Binding-site contacts:
Ligand atom C5 contacts residue ASN265 of chain 1.A at 3.6 Å.
Ligand atom O5 contacts residue ASN265 of chain 1.A at 2.3 Å (h-bond).
Ligand atom C8 contacts residue GLN263 of chain 1.A at 4.2 Å.
Ligand atom O7 contacts residue ASN265 of chain 1.A at 4.3 Å.
Ligand atom C6 contacts residue ARG412 of chain 1.A at 4.3 Å.
Ligand atom O5 contacts residue VAL414 of chain 1.A at 4.3 Å.
Ligand atom N2 contacts residue ASN265 of chain 1.A at 2.9 Å (h-bond).
Ligand atom C2 contacts residue ASN265 of chain 1.A at 2.4 Å.
Ligand atom C7 contacts residue ASN265 of chain 1.A at 3.8 Å.
Ligand atom C4 contacts residue ASN265 of chain 1.A at 4.2 Å.
Ligand atom O6 contacts residue ARG412 of chain 1.A at 2.9 Å (salt-bridge).
Ligand atom C8 contacts residue SER303 of chain 1.A at 3.7 Å.
Ligand atom C8 contacts residue VAL302 of chain 1.A at 4.2 Å (hydrophobic).
Ligand atom O5 contacts residue ARG412 of chain 1.A at 3.9 Å.
Ligand atom C3 contacts residue ASN265 of chain 1.A at 3.7 Å.
Ligand atom C1 contacts residue ASN265 of chain 1.A at 1.4 Å.
Ligand atom C1 contacts residue VAL414 of chain 1.A at 4.3 Å (hydrophobic).
Ligand atom O6 contacts residue ASN265 of chain 1.A at 4.3 Å.

Sequence of chain 1.A:
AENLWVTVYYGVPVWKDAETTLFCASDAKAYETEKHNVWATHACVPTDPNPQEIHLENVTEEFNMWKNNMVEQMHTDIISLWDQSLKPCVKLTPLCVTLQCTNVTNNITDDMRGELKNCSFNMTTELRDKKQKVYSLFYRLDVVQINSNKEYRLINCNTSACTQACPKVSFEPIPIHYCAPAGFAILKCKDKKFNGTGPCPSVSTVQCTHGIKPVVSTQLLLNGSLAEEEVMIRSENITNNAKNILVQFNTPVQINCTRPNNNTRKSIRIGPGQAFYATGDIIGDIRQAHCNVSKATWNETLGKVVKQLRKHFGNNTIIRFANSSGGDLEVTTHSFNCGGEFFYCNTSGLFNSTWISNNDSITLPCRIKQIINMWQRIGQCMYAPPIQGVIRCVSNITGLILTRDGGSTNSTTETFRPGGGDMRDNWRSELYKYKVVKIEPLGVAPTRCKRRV

This small molecule binds to this protein.
Small molecule (SMILES): CC(=O)N[C@H]1[C@H](O[C@H]2[C@H](O)[C@@H](NC(C)=O)CO[C@@H]2CO)O[C@H](CO)[C@@H](O)[C@@H]1O